This protein binds this small molecule.
Small molecule (SMILES): OC[C@H]1O[C@H](O)[C@H](O)[C@@H](O)[C@@H]1O

Sequence of chain 1.A:
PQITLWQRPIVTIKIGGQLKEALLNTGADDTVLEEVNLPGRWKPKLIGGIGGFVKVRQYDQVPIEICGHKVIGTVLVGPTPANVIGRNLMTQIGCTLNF

Binding-site contacts:
Ligand atom C6 contacts residue PRO79 of chain 1.A at 4.1 Å (hydrophobic).
Ligand atom O5 contacts residue GLU35 of chain 1.A at 3.9 Å.
Ligand atom C6 contacts residue GLU35 of chain 1.A at 3.3 Å.
Ligand atom C6 contacts residue GLY78 of chain 1.A at 4.2 Å.
Ligand atom O6 contacts residue THR80 of chain 1.A at 4.2 Å.
Ligand atom O6 contacts residue GLU34 of chain 1.A at 3.8 Å.
Ligand atom C5 contacts residue GLU35 of chain 1.A at 4.0 Å.
Ligand atom C4 contacts residue GLU35 of chain 1.A at 4.1 Å.
Ligand atom O6 contacts residue PRO79 of chain 1.A at 3.1 Å.
Ligand atom C6 contacts residue GLU34 of chain 1.A at 4.4 Å.
Ligand atom O6 contacts residue GLU35 of chain 1.A at 3.3 Å (salt-bridge).
Ligand atom O6 contacts residue GLY78 of chain 1.A at 3.4 Å (h-bond).